Binding-site contacts:
Ligand atom C21 contacts residue MET99 of chain 1.A at 3.4 Å (hydrophobic).
Ligand atom C18 contacts residue THR163 of chain 1.A at 3.3 Å.
Ligand atom C22 contacts residue LEU153 of chain 1.A at 3.5 Å (hydrophobic).
Ligand atom C16 contacts residue ASP164 of chain 1.A at 3.4 Å.
Ligand atom N19 contacts residue LEU153 of chain 1.A at 3.6 Å.
Ligand atom N15 contacts residue ASP164 of chain 1.A at 3.6 Å.
Ligand atom C20 contacts residue MET99 of chain 1.A at 3.8 Å (hydrophobic).
Ligand atom N19 contacts residue MET99 of chain 1.A at 3.7 Å.
Ligand atom C38 contacts residue MET102 of chain 1.A at 3.8 Å (hydrophobic).
Ligand atom C14 contacts residue LEU27 of chain 1.A at 3.7 Å (hydrophobic).
Ligand atom C09 contacts residue VAL35 of chain 1.A at 3.5 Å (hydrophobic).
Ligand atom C38 contacts residue GLY105 of chain 1.A at 3.7 Å.
Ligand atom C21 contacts residue LEU153 of chain 1.A at 3.8 Å (hydrophobic).
Ligand atom C05 contacts residue THR163 of chain 1.A at 3.6 Å.
Ligand atom N40 contacts residue GLY105 of chain 1.A at 3.8 Å.
Ligand atom C13 contacts residue CYS106 of chain 1.A at 3.4 Å (hydrophobic).
Ligand atom C16 contacts residue ASN151 of chain 1.A at 3.6 Å.
Ligand atom C38 contacts residue PRO103 of chain 1.A at 3.3 Å (hydrophobic).
Ligand atom C03 contacts residue LEU153 of chain 1.A at 3.9 Å (hydrophobic).
Ligand atom C36 contacts residue LEU27 of chain 1.A at 3.8 Å (hydrophobic).
Ligand atom N40 contacts residue MET102 of chain 1.A at 2.8 Å (h-bond).
Ligand atom C20 contacts residue GLN100 of chain 1.A at 3.8 Å.
Ligand atom C20 contacts residue LEU153 of chain 1.A at 3.3 Å (hydrophobic).
Ligand atom C22 contacts residue ALA52 of chain 1.A at 3.7 Å (hydrophobic).
Ligand atom C39 contacts residue MET102 of chain 1.A at 3.6 Å (hydrophobic).
Ligand atom N19 contacts residue THR163 of chain 1.A at 3.0 Å (h-bond).
Ligand atom C06 contacts residue THR163 of chain 1.A at 3.6 Å.
Ligand atom N17 contacts residue LYS54 of chain 1.A at 2.7 Å (salt-bridge).
Ligand atom O01 contacts residue ALA52 of chain 1.A at 3.8 Å.
Ligand atom C22 contacts residue GLN100 of chain 1.A at 3.5 Å.
Ligand atom N15 contacts residue LYS54 of chain 1.A at 3.7 Å.
Ligand atom C35 contacts residue LYS25 of chain 1.A at 3.8 Å.
Ligand atom C27 contacts residue LEU27 of chain 1.A at 3.5 Å (hydrophobic).
Ligand atom O01 contacts residue MET102 of chain 1.A at 3.2 Å (h-bond).
Ligand atom O01 contacts residue LEU101 of chain 1.A at 3.3 Å.
Ligand atom C20 contacts residue THR163 of chain 1.A at 3.9 Å.
Ligand atom C21 contacts residue GLN100 of chain 1.A at 3.3 Å.
Ligand atom N17 contacts residue ASP164 of chain 1.A at 3.0 Å (salt-bridge).
Ligand atom C39 contacts residue GLY105 of chain 1.A at 3.5 Å.
Ligand atom C18 contacts residue LYS54 of chain 1.A at 3.1 Å.

This protein binds this small molecule.
Small molecule (SMILES): Cc1cc2cc(n1)-c1cnn(C)c1OCCC[C@@H](C)CN1/C(=N/C2=O)Nc2ccc(CN3CCN(C)CC3)cc21

Sequence of chain 1.A:
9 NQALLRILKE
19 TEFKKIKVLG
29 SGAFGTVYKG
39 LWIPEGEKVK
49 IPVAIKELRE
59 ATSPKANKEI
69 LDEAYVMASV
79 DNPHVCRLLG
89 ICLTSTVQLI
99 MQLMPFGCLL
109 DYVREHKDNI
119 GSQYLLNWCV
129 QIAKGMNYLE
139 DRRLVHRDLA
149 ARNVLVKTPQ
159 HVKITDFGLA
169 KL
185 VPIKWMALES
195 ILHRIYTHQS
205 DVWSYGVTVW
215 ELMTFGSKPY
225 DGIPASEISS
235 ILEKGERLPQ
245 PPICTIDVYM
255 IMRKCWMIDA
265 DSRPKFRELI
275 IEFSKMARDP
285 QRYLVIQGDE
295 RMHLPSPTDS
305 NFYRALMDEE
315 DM